Binding-site contacts:
Ligand atom C3 contacts residue LEU152 of chain 1.A at 3.5 Å (hydrophobic).
Ligand atom C16 contacts residue ILE25 of chain 1.A at 3.7 Å (hydrophobic).
Ligand atom F contacts residue MET73 of chain 1.A at 3.8 Å.
Ligand atom C2 contacts residue MET101 of chain 1.A at 3.6 Å (hydrophobic).
Ligand atom C11 contacts residue LYS52 of chain 1.A at 3.7 Å.
Ligand atom C12 contacts residue THR98 of chain 1.A at 3.6 Å.
Ligand atom CL contacts residue ALA50 of chain 1.A at 3.7 Å.
Ligand atom C1 contacts residue MET101 of chain 1.A at 3.8 Å (hydrophobic).
Ligand atom F1 contacts residue PHE164 of chain 1.A at 3.1 Å.
Ligand atom C9 contacts residue ASP163 of chain 1.A at 3.6 Å.
Ligand atom C11 contacts residue THR98 of chain 1.A at 3.5 Å.
Ligand atom CL contacts residue ILE51 of chain 1.A at 3.8 Å.
Ligand atom F2 contacts residue MET73 of chain 1.A at 2.9 Å.
Ligand atom F1 contacts residue GLU69 of chain 1.A at 2.5 Å.
Ligand atom CL contacts residue LYS52 of chain 1.A at 3.8 Å.
Ligand atom C3 contacts residue ALA50 of chain 1.A at 3.4 Å (hydrophobic).
Ligand atom N contacts residue MET101 of chain 1.A at 2.9 Å (h-bond).
Ligand atom CL contacts residue VAL33 of chain 1.A at 3.8 Å.
Ligand atom F2 contacts residue PHE164 of chain 1.A at 3.7 Å.
Ligand atom F contacts residue ILE82 of chain 1.A at 3.4 Å.
Ligand atom C contacts residue MET101 of chain 1.A at 3.8 Å (hydrophobic).
Ligand atom F contacts residue PHE164 of chain 1.A at 3.4 Å.
Ligand atom C2 contacts residue LEU152 of chain 1.A at 3.7 Å (hydrophobic).
Ligand atom N1 contacts residue MET101 of chain 1.A at 2.9 Å (h-bond).
Ligand atom O contacts residue VAL33 of chain 1.A at 3.8 Å.
Ligand atom C10 contacts residue GLU69 of chain 1.A at 3.6 Å.
Ligand atom N4 contacts residue ILE25 of chain 1.A at 3.8 Å.
Ligand atom C9 contacts residue MET73 of chain 1.A at 3.8 Å (hydrophobic).
Ligand atom F1 contacts residue ASP163 of chain 1.A at 2.9 Å.
Ligand atom C9 contacts residue GLU69 of chain 1.A at 3.1 Å.
Ligand atom C4 contacts residue THR98 of chain 1.A at 3.2 Å.
Ligand atom F contacts residue ASP163 of chain 1.A at 3.2 Å.
Ligand atom F2 contacts residue GLU69 of chain 1.A at 2.6 Å.
Ligand atom C4 contacts residue LEU152 of chain 1.A at 3.8 Å (hydrophobic).
Ligand atom C4 contacts residue ALA50 of chain 1.A at 3.5 Å (hydrophobic).
Ligand atom C contacts residue GLY104 of chain 1.A at 3.6 Å.
Ligand atom C2 contacts residue ALA50 of chain 1.A at 3.5 Å (hydrophobic).
Ligand atom N1 contacts residue TYR100 of chain 1.A at 3.6 Å.
Ligand atom N contacts residue TYR100 of chain 1.A at 3.4 Å.
Ligand atom C2 contacts residue GLU99 of chain 1.A at 3.4 Å.

Sequence of chain 1.A:
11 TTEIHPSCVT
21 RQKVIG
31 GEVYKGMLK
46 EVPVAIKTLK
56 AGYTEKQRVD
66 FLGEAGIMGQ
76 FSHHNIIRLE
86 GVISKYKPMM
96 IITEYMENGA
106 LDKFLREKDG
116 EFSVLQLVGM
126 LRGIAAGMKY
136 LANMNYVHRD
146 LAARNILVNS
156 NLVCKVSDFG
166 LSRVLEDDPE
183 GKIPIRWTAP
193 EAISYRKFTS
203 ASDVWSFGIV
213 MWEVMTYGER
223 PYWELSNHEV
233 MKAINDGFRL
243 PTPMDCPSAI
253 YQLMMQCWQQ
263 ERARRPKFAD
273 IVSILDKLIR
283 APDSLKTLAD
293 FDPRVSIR

The small molecule below binds the protein below.
Small molecule (SMILES): CNc1ncc2cc(-c3cc(C(F)(F)F)ccc3Cl)c(=O)n(CCCCN)c2n1